Sequence of chain 1.A:
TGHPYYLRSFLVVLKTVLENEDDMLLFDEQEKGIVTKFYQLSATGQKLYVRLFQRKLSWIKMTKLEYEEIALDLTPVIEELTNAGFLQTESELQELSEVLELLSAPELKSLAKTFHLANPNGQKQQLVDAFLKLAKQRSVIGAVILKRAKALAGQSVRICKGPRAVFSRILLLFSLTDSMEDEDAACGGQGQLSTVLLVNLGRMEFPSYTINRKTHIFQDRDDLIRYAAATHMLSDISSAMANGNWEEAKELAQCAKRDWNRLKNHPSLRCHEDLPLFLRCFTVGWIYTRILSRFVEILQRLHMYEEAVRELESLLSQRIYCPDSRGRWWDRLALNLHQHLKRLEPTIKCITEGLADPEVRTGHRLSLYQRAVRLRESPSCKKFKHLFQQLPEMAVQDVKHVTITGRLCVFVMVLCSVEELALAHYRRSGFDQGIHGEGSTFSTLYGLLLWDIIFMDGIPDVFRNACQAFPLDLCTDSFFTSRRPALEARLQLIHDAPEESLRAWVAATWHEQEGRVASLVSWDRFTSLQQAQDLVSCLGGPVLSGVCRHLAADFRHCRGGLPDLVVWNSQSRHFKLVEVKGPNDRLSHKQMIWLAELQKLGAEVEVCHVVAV

Binding-site contacts:
Ligand atom P contacts residue LYS68 of chain 1.A at 3.7 Å.
Ligand atom P contacts residue TYR79 of chain 1.A at 3.7 Å.
Ligand atom OP1 contacts residue LYS68 of chain 1.A at 2.7 Å (salt-bridge).
Ligand atom O3' contacts residue LYS68 of chain 1.A at 4.5 Å.
Ligand atom O5' contacts residue TYR17 of chain 1.A at 3.6 Å (h-bond).
Ligand atom N4 contacts residue THR207 of chain 1.A at 3.8 Å.
Ligand atom C3' contacts residue TYR17 of chain 1.A at 4.1 Å (hydrophobic).
Ligand atom P contacts residue TYR17 of chain 1.A at 3.7 Å.
Ligand atom P contacts residue ARG67 of chain 1.A at 4.0 Å.
Ligand atom OP1 contacts residue ARG67 of chain 1.A at 3.9 Å.
Ligand atom OP1 contacts residue TYR79 of chain 1.A at 3.0 Å (h-bond).
Ligand atom C2 contacts residue THR207 of chain 1.A at 4.4 Å.
Ligand atom O5' contacts residue LYS68 of chain 1.A at 4.1 Å.
Ligand atom C3' contacts residue ARG67 of chain 1.A at 3.6 Å.
Ligand atom O3' contacts residue ARG67 of chain 1.A at 3.8 Å.
Ligand atom C2' contacts residue TYR17 of chain 1.A at 4.2 Å (hydrophobic).
Ligand atom O3' contacts residue TYR17 of chain 1.A at 4.3 Å.
Ligand atom C3' contacts residue TYR17 of chain 1.A at 4.3 Å (hydrophobic).
Ligand atom P contacts residue ARG63 of chain 1.A at 4.1 Å.
Ligand atom OP2 contacts residue ARG67 of chain 1.A at 3.2 Å.
Ligand atom C5 contacts residue LEU210 of chain 1.A at 4.4 Å (hydrophobic).
Ligand atom O5' contacts residue ARG67 of chain 1.A at 3.6 Å.
Ligand atom OP2 contacts residue TYR79 of chain 1.A at 3.5 Å (h-bond).
Ligand atom C3' contacts residue ARG63 of chain 1.A at 4.1 Å.
Ligand atom C6 contacts residue TYR17 of chain 1.A at 3.5 Å (hydrophobic).
Ligand atom C2' contacts residue TYR17 of chain 1.A at 3.9 Å (hydrophobic).
Ligand atom C5 contacts residue TYR17 of chain 1.A at 4.1 Å (hydrophobic).
Ligand atom N3 contacts residue THR207 of chain 1.A at 4.0 Å.
Ligand atom OP2 contacts residue ARG67 of chain 1.A at 3.8 Å.
Ligand atom O5' contacts residue ARG63 of chain 1.A at 4.3 Å.
Ligand atom C5' contacts residue ARG67 of chain 1.A at 3.6 Å.
Ligand atom OP2 contacts residue ARG63 of chain 1.A at 3.0 Å (salt-bridge).
Ligand atom OP2 contacts residue TYR17 of chain 1.A at 2.7 Å (h-bond).
Ligand atom C2' contacts residue VAL211 of chain 1.A at 4.1 Å (hydrophobic).
Ligand atom C4 contacts residue THR207 of chain 1.A at 4.4 Å.
Ligand atom C4' contacts residue ARG67 of chain 1.A at 4.2 Å.
Ligand atom OP1 contacts residue ARG63 of chain 1.A at 4.3 Å.
Ligand atom P contacts residue ARG67 of chain 1.A at 3.8 Å.
Ligand atom OP2 contacts residue LYS68 of chain 1.A at 2.8 Å (salt-bridge).
Ligand atom OP1 contacts residue ARG67 of chain 1.A at 3.2 Å (salt-bridge).

A protein and the small-molecule ligand that binds it are described below.
Small molecule (SMILES): Cc1cn([C@H]2C[C@H](O[P](=O)(O)OC[C@H]3O[C@@H](n4ccc(N)nc4=O)C[C@@H]3O)[C@@H](CO[P](=O)(O)O[C@H]3C[C@H](n4ccc(N)nc4=O)O[C@@H]3CO[P](=O)(O)O[C@H]3C[C@H](n4ccc(N)nc4=O)O[C@@H]3CO[P](=O)(O)O[C@H]3C[C@H](n4cc(C)c(=O)[nH]c4=O)O[C@@H]3CO[P](=O)(O)O[C@H]3C[C@H](n4ccc(N)nc4=O)O[C@@H]3CO[P](=O)(O)O[C@H]3C[C@H](n4cnc5c(N)ncnc54)O[C@@H]3CO[P](=O)(O)O[C@H]3C[C@H](n4cnc5c(=O)nc(N)[nH]c54)O[C@@H]3CO[P](=O)(O)O[C@H]3C[C@H](n4cnc5c(N)ncnc54)O[C@@H]3COP(=O)=O)O2)c(=O)[nH]c1=O